The small molecule below binds the protein below.
Small molecule (SMILES): CCOC(=O)CNC(=O)CN(Cc1ccc2nc(-c3cc(C)c(=O)n(C)c3)n(CC3CCOCC3)c2c1)C(=O)c1c(F)c(F)c(N=[N+]=N)c(F)c1F

Sequence of chain 1.A:
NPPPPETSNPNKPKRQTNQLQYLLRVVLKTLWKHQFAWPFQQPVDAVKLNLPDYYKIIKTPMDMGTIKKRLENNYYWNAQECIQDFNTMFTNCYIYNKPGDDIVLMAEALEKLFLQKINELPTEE

Binding-site contacts:
Ligand atom C17 contacts residue VAL46 of chain 1.A at 3.8 Å (hydrophobic).
Ligand atom C5 contacts residue LEU51 of chain 1.A at 3.8 Å (hydrophobic).
Ligand atom N2 contacts residue LEU51 of chain 1.A at 4.0 Å.
Ligand atom C9 contacts residue GLN44 of chain 1.A at 4.0 Å.
Ligand atom C15 contacts residue LEU53 of chain 1.A at 3.8 Å (hydrophobic).
Ligand atom C32 contacts residue TRP40 of chain 1.A at 3.5 Å (hydrophobic).
Ligand atom C22 contacts residue MET108 of chain 1.A at 4.0 Å (hydrophobic).
Ligand atom C22 contacts residue TRP40 of chain 1.A at 3.8 Å (hydrophobic).
Ligand atom C25 contacts residue LEU51 of chain 1.A at 3.7 Å (hydrophobic).
Ligand atom C21 contacts residue ILE105 of chain 1.A at 3.8 Å (hydrophobic).
Ligand atom C25 contacts residue TRP40 of chain 1.A at 4.0 Å (hydrophobic).
Ligand atom C16 contacts residue ILE105 of chain 1.A at 4.1 Å (hydrophobic).
Ligand atom O3 contacts residue ASN99 of chain 1.A at 3.1 Å (h-bond).
Ligand atom C17 contacts residue PRO41 of chain 1.A at 3.8 Å (hydrophobic).
Ligand atom C18 contacts residue VAL46 of chain 1.A at 3.9 Å (hydrophobic).
Ligand atom C8 contacts residue TRP40 of chain 1.A at 3.6 Å (hydrophobic).
Ligand atom F2 contacts residue TRP40 of chain 1.A at 3.2 Å.
Ligand atom C15 contacts residue TYR98 of chain 1.A at 3.7 Å (hydrophobic).
Ligand atom N3 contacts residue VAL46 of chain 1.A at 3.5 Å.
Ligand atom C13 contacts residue LEU51 of chain 1.A at 4.1 Å (hydrophobic).
Ligand atom N3 contacts residue ILE105 of chain 1.A at 4.0 Å.
Ligand atom C26 contacts residue LEU51 of chain 1.A at 3.6 Å (hydrophobic).
Ligand atom C26 contacts residue TRP40 of chain 1.A at 3.8 Å (hydrophobic).
Ligand atom C16 contacts residue VAL46 of chain 1.A at 3.8 Å (hydrophobic).
Ligand atom C18 contacts residue ILE105 of chain 1.A at 4.0 Å (hydrophobic).
Ligand atom C15 contacts residue ASN99 of chain 1.A at 3.3 Å.
Ligand atom N2 contacts residue PRO41 of chain 1.A at 3.7 Å.
Ligand atom N4 contacts residue LEU51 of chain 1.A at 3.7 Å.
Ligand atom C11 contacts residue LEU51 of chain 1.A at 3.8 Å (hydrophobic).
Ligand atom F3 contacts residue TRP40 of chain 1.A at 3.7 Å.
Ligand atom C33 contacts residue TRP40 of chain 1.A at 3.8 Å (hydrophobic).
Ligand atom C16 contacts residue ASN99 of chain 1.A at 3.9 Å.
Ligand atom O3 contacts residue TYR56 of chain 1.A at 4.0 Å.
Ligand atom C10 contacts residue TRP40 of chain 1.A at 4.0 Å (hydrophobic).
Ligand atom C22 contacts residue ILE105 of chain 1.A at 4.0 Å (hydrophobic).
Ligand atom C18 contacts residue PRO41 of chain 1.A at 3.4 Å (hydrophobic).
Ligand atom C7 contacts residue TRP40 of chain 1.A at 3.6 Å (hydrophobic).
Ligand atom C6 contacts residue TRP40 of chain 1.A at 4.0 Å (hydrophobic).
Ligand atom C9 contacts residue TRP40 of chain 1.A at 3.8 Å (hydrophobic).
Ligand atom C17 contacts residue PHE42 of chain 1.A at 3.7 Å (hydrophobic).